The protein below binds the small molecule below.
Small molecule (SMILES): CC(=O)N[C@H]1[C@H](O[C@H]2[C@H](O)[C@@H](NC(C)=O)CO[C@@H]2CO)O[C@H](CO)[C@@H](O)[C@@H]1O

Sequence of chain 1.A:
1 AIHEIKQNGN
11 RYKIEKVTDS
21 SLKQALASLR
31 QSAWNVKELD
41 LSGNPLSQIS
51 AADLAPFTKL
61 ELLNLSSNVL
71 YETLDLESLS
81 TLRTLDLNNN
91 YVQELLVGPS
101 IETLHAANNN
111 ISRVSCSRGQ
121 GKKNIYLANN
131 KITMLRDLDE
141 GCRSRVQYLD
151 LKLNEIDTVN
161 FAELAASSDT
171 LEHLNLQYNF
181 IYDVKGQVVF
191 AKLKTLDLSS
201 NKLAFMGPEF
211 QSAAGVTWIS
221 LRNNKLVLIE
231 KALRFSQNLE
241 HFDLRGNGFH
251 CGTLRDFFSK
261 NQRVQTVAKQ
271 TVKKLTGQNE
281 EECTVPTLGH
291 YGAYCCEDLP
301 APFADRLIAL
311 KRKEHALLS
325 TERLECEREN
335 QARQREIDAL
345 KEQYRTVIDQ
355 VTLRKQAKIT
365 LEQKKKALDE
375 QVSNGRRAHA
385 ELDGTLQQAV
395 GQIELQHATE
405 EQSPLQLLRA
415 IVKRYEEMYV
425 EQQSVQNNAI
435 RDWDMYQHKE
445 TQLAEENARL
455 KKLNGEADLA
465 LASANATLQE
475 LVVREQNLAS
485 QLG

Binding-site contacts:
Ligand atom C4 contacts residue ASN224 of chain 1.B at 4.4 Å.
Ligand atom O7 contacts residue SER222 of chain 1.B at 4.3 Å.
Ligand atom C6 contacts residue ASN224 of chain 1.B at 3.5 Å.
Ligand atom C5 contacts residue ASN224 of chain 1.B at 3.8 Å.
Ligand atom C2 contacts residue ASN243 of chain 1.B at 2.1 Å.
Ligand atom O5 contacts residue ASN224 of chain 1.B at 3.0 Å (h-bond).
Ligand atom C1 contacts residue ASN224 of chain 1.B at 3.9 Å.
Ligand atom C8 contacts residue ASN243 of chain 1.B at 4.3 Å.
Ligand atom C1 contacts residue ASN243 of chain 1.B at 1.4 Å.
Ligand atom C8 contacts residue ARG492 of chain 1.B at 3.6 Å.
Ligand atom N2 contacts residue ASN243 of chain 1.B at 2.6 Å (h-bond).
Ligand atom O6 contacts residue ASN224 of chain 1.B at 2.7 Å (h-bond).
Ligand atom C3 contacts residue ASN243 of chain 1.B at 3.5 Å.
Ligand atom C2 contacts residue ASN224 of chain 1.B at 4.4 Å.
Ligand atom C7 contacts residue ASN243 of chain 1.B at 3.1 Å.
Ligand atom O5 contacts residue ASN243 of chain 1.B at 2.4 Å (h-bond).
Ligand atom O7 contacts residue LEU318 of chain 1.A at 3.9 Å.
Ligand atom C5 contacts residue ASN243 of chain 1.B at 3.6 Å.
Ligand atom C4 contacts residue ASN243 of chain 1.B at 4.0 Å.
Ligand atom O7 contacts residue ASN243 of chain 1.B at 3.3 Å (h-bond).

Sequence of chain 1.B:
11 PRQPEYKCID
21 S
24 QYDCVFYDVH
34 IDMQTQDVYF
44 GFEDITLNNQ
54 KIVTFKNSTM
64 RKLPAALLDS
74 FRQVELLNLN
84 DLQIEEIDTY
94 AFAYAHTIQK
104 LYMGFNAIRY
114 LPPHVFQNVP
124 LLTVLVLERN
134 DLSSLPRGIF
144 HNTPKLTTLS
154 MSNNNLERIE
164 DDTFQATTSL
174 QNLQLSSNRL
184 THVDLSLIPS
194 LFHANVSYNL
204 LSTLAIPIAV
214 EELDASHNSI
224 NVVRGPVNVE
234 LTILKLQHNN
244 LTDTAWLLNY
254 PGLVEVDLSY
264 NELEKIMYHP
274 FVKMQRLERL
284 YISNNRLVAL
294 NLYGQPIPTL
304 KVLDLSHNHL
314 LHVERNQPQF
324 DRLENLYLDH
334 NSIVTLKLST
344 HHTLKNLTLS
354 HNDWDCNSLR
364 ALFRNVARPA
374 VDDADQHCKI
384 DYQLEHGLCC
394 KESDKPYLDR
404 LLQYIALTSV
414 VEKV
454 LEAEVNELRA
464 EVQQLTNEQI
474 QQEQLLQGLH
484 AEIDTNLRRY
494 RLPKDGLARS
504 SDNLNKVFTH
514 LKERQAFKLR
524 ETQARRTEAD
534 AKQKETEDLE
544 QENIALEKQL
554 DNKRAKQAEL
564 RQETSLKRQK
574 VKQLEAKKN